The small molecule below binds the protein below.
Small molecule (SMILES): Nc1ncnc2c1ncn2[C@@H]1O[C@H](CO[P](=O)(O)O[P](=O)(O)NP(=O)(O)O)[C@@H](O)[C@H]1O

Sequence of chain 1.D:
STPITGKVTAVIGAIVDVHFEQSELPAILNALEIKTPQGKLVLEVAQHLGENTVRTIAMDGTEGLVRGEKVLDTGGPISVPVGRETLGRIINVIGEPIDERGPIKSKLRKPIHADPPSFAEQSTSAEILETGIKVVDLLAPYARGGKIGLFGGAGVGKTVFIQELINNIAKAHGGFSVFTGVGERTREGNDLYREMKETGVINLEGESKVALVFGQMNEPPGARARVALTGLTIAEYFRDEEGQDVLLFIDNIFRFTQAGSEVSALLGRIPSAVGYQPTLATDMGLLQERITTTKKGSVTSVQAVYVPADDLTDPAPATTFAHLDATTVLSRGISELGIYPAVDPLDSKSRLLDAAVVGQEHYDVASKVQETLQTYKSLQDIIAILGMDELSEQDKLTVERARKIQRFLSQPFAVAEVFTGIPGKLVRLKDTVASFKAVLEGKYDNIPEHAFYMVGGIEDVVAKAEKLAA

Sequence of chain 1.A:
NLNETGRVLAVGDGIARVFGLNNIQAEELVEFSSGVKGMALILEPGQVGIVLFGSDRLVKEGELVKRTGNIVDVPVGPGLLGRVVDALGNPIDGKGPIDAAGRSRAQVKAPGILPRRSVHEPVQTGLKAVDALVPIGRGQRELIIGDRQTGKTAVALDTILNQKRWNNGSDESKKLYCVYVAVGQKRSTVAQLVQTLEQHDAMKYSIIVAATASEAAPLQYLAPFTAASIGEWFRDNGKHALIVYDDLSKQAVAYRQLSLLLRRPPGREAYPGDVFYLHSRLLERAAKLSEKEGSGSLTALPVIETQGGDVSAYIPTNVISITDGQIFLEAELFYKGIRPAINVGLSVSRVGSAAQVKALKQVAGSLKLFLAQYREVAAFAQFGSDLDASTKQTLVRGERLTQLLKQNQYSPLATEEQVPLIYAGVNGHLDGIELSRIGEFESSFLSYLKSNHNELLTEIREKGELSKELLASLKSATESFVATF

Binding-site contacts:
Ligand atom O2B contacts residue MG1 of chain 1.AA at 2.2 Å.
Ligand atom PB contacts residue MG1 of chain 1.AA at 3.5 Å.
Ligand atom O3A contacts residue LYS177 of chain 1.A at 3.4 Å (salt-bridge).
Ligand atom C4 contacts residue GLN434 of chain 1.A at 3.7 Å.
Ligand atom N6 contacts residue ARG364 of chain 1.A at 3.4 Å.
Ligand atom N3 contacts residue ARG364 of chain 1.A at 3.6 Å (salt-bridge).
Ligand atom C2 contacts residue ARG364 of chain 1.A at 3.5 Å.
Ligand atom O1G contacts residue GLN174 of chain 1.A at 3.1 Å (h-bond).
Ligand atom O3A contacts residue GLY176 of chain 1.A at 2.7 Å (h-bond).
Ligand atom O1A contacts residue GLY176 of chain 1.A at 3.4 Å.
Ligand atom PG contacts residue GLN174 of chain 1.A at 3.8 Å.
Ligand atom N9 contacts residue GLN434 of chain 1.A at 3.5 Å (h-bond).
Ligand atom O1A contacts residue ALA179 of chain 1.A at 3.0 Å (h-bond).
Ligand atom N7 contacts residue ALA179 of chain 1.A at 3.7 Å.
Ligand atom PG contacts residue MG1 of chain 1.AA at 3.5 Å.
Ligand atom O1B contacts residue GLN174 of chain 1.A at 3.6 Å.
Ligand atom O1B contacts residue THR175 of chain 1.A at 3.4 Å (h-bond).
Ligand atom O1B contacts residue GLY176 of chain 1.A at 3.6 Å.
Ligand atom N6 contacts residue GLN432 of chain 1.A at 2.8 Å (h-bond).
Ligand atom O1G contacts residue ARG173 of chain 1.A at 3.4 Å.
Ligand atom C5' contacts residue GLN174 of chain 1.A at 3.0 Å.
Ligand atom O3G contacts residue GLN174 of chain 1.A at 3.4 Å (h-bond).
Ligand atom O2B contacts residue THR178 of chain 1.A at 3.0 Å (h-bond).
Ligand atom C8 contacts residue ALA179 of chain 1.A at 3.6 Å (hydrophobic).
Ligand atom O2G contacts residue MG1 of chain 1.AA at 2.2 Å.
Ligand atom O1B contacts residue LYS177 of chain 1.A at 2.8 Å (salt-bridge).
Ligand atom O3A contacts residue THR175 of chain 1.A at 3.5 Å (h-bond).
Ligand atom N1 contacts residue ARG364 of chain 1.A at 3.7 Å.
Ligand atom O2A contacts residue GLN174 of chain 1.A at 3.5 Å (h-bond).
Ligand atom O4' contacts residue PHE359 of chain 1.A at 3.1 Å.
Ligand atom C2' contacts residue GLN434 of chain 1.A at 3.7 Å.
Ligand atom O1A contacts residue THR178 of chain 1.A at 3.7 Å.
Ligand atom C6 contacts residue GLN432 of chain 1.A at 3.8 Å.
Ligand atom C8 contacts residue GLN434 of chain 1.A at 3.7 Å.
Ligand atom PA contacts residue GLY176 of chain 1.A at 3.7 Å.
Ligand atom C6 contacts residue ARG364 of chain 1.A at 3.7 Å.
Ligand atom N3B contacts residue GLN174 of chain 1.A at 3.1 Å (h-bond).
Ligand atom O5' contacts residue GLY176 of chain 1.A at 3.6 Å (h-bond).
Ligand atom O2' contacts residue GLN434 of chain 1.A at 2.8 Å (h-bond).
Ligand atom PB contacts residue LYS177 of chain 1.A at 3.8 Å.